The small molecule below binds the protein below.
Small molecule (SMILES): CC(C)C[C@H](NC(=O)OCc1ccccc1)C(=O)N[C@H](CO)C[C@@H]1CCNC1=O

Binding-site contacts:
Ligand atom C29 contacts residue GLU165 of chain 1.A at 3.5 Å.
Ligand atom C3 contacts residue THR189 of chain 1.A at 3.0 Å.
Ligand atom C15 contacts residue MET164 of chain 1.A at 3.6 Å (hydrophobic).
Ligand atom O22 contacts residue GLY142 of chain 1.A at 3.3 Å (h-bond).
Ligand atom C6 contacts residue GLU165 of chain 1.A at 3.1 Å.
Ligand atom N19 contacts residue HIS163 of chain 1.A at 2.9 Å (h-bond).
Ligand atom C17 contacts residue HIS163 of chain 1.A at 3.7 Å.
Ligand atom O10 contacts residue GLU165 of chain 1.A at 3.1 Å (salt-bridge).
Ligand atom O22 contacts residue SER143 of chain 1.A at 3.3 Å (h-bond).
Ligand atom N28 contacts residue PHE139 of chain 1.A at 3.3 Å (h-bond).
Ligand atom C1 contacts residue GLU165 of chain 1.A at 2.8 Å.
Ligand atom C3 contacts residue GLU165 of chain 1.A at 3.6 Å.
Ligand atom O22 contacts residue CYS144 of chain 1.A at 2.7 Å (h-bond).
Ligand atom C20 contacts residue CYS144 of chain 1.A at 2.7 Å (hydrophobic).
Ligand atom N28 contacts residue GLU165 of chain 1.A at 3.3 Å (salt-bridge).
Ligand atom C4 contacts residue ALA190 of chain 1.A at 3.5 Å (hydrophobic).
Ligand atom C5 contacts residue GLU165 of chain 1.A at 3.7 Å.
Ligand atom C5 contacts residue THR189 of chain 1.A at 3.7 Å.
Ligand atom C4 contacts residue THR189 of chain 1.A at 2.8 Å.
Ligand atom C24 contacts residue CYS144 of chain 1.A at 3.2 Å (hydrophobic).
Ligand atom C4 contacts residue GLN191 of chain 1.A at 3.6 Å.
Ligand atom N11 contacts residue GLN188 of chain 1.A at 3.1 Å (h-bond).
Ligand atom C9 contacts residue GLN188 of chain 1.A at 3.6 Å.
Ligand atom O30 contacts residue HIS171 of chain 1.A at 3.3 Å.
Ligand atom N19 contacts residue CYS144 of chain 1.A at 3.0 Å (h-bond).
Ligand atom C29 contacts residue HIS162 of chain 1.A at 3.6 Å.
Ligand atom C2 contacts residue MET164 of chain 1.A at 3.4 Å (hydrophobic).
Ligand atom O8 contacts residue GLN188 of chain 1.A at 3.3 Å (h-bond).
Ligand atom O30 contacts residue PHE139 of chain 1.A at 3.4 Å.
Ligand atom O30 contacts residue MET164 of chain 1.A at 3.7 Å.
Ligand atom C3 contacts residue MET164 of chain 1.A at 3.4 Å (hydrophobic).
Ligand atom O30 contacts residue GLU165 of chain 1.A at 3.3 Å.
Ligand atom C12 contacts residue HIS163 of chain 1.A at 3.4 Å.
Ligand atom C4 contacts residue PRO167 of chain 1.A at 3.5 Å (hydrophobic).
Ligand atom O30 contacts residue HIS162 of chain 1.A at 2.7 Å (h-bond).
Ligand atom C5 contacts residue PRO167 of chain 1.A at 3.3 Å (hydrophobic).
Ligand atom O10 contacts residue MET164 of chain 1.A at 3.4 Å.
Ligand atom C2 contacts residue GLU165 of chain 1.A at 3.0 Å.
Ligand atom C21 contacts residue CYS144 of chain 1.A at 1.8 Å (hydrophobic).
Ligand atom C7 contacts residue GLU165 of chain 1.A at 3.1 Å.

Sequence of chain 1.A:
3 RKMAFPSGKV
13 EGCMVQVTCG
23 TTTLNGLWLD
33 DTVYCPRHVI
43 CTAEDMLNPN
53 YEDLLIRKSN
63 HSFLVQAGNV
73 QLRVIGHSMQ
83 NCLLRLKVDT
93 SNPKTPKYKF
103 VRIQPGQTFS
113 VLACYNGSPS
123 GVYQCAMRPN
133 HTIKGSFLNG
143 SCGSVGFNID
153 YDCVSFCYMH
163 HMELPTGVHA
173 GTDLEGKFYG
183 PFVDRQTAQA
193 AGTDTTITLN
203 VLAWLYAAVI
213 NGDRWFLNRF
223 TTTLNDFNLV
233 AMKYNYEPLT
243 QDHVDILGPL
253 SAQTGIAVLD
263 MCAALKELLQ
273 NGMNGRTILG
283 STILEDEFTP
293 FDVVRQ